Sequence of chain 1.A:
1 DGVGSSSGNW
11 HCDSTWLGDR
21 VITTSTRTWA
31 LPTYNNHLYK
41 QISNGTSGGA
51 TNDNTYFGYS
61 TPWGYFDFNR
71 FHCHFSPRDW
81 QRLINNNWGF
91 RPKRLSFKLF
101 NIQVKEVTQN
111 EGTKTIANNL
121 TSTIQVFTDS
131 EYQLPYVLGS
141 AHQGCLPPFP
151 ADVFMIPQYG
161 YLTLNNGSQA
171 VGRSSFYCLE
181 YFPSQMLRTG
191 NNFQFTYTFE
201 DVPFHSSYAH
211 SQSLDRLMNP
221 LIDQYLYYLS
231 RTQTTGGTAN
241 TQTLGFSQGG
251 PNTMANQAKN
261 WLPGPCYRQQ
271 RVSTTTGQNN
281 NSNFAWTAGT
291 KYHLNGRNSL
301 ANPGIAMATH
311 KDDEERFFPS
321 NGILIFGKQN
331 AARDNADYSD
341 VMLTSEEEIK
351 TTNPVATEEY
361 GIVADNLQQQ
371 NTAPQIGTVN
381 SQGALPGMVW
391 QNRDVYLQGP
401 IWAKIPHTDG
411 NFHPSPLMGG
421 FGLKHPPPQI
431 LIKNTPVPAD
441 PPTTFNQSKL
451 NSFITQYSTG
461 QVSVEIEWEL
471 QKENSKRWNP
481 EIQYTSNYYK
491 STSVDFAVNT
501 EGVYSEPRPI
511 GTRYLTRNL

Sequence of chain 5.A:
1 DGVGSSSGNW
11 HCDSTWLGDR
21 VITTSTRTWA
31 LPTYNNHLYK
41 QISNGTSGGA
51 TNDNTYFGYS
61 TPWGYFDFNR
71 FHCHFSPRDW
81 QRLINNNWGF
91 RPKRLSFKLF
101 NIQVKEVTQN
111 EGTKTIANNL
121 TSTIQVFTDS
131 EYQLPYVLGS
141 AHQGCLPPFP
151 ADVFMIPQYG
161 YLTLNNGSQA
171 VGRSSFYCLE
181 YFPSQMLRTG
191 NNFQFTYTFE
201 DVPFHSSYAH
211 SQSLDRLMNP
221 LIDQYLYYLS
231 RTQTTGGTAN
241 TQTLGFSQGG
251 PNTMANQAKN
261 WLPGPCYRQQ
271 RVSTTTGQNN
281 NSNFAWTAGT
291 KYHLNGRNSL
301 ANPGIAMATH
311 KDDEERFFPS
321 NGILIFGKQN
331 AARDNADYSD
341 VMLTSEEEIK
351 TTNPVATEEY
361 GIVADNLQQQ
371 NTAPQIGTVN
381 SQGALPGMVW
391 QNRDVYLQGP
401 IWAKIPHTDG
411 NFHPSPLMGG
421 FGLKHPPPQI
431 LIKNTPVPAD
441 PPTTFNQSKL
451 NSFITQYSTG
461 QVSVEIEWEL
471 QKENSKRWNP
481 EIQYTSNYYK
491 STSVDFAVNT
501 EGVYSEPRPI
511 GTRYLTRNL

This protein binds this small molecule.
Small molecule (SMILES): Nc1ccn([C@H]2C[C@H](O[P](=O)(O)OC[C@H]3O[C@@H](n4cnc5c(N)ncnc54)C[C@@H]3O)[C@@H](COP(=O)(O)O)O2)c(=O)n1

Binding-site contacts:
Ligand atom N3 contacts residue ASP201 of chain 5.A at 4.1 Å.
Ligand atom C5 contacts residue PRO203 of chain 5.A at 3.9 Å (hydrophobic).
Ligand atom N1 contacts residue GLY422 of chain 5.A at 3.0 Å (h-bond).
Ligand atom C6 contacts residue PRO203 of chain 5.A at 4.0 Å (hydrophobic).
Ligand atom OP2 contacts residue ASP409 of chain 1.A at 3.2 Å (salt-bridge).
Ligand atom C6 contacts residue SER415 of chain 5.A at 4.1 Å.
Ligand atom C2' contacts residue PRO414 of chain 5.A at 3.8 Å (hydrophobic).
Ligand atom C5 contacts residue PRO203 of chain 5.A at 4.0 Å (hydrophobic).
Ligand atom C6 contacts residue PRO203 of chain 5.A at 4.0 Å (hydrophobic).
Ligand atom C5 contacts residue ASP201 of chain 5.A at 4.1 Å.
Ligand atom C5 contacts residue VAL202 of chain 5.A at 3.6 Å (hydrophobic).
Ligand atom N6 contacts residue SER415 of chain 5.A at 3.6 Å (h-bond).
Ligand atom C6 contacts residue GLY422 of chain 5.A at 3.8 Å.
Ligand atom C4 contacts residue PRO203 of chain 5.A at 4.1 Å (hydrophobic).
Ligand atom C4 contacts residue ASP201 of chain 5.A at 3.7 Å.
Ligand atom C6 contacts residue VAL202 of chain 5.A at 4.2 Å (hydrophobic).
Ligand atom N7 contacts residue HIS413 of chain 5.A at 4.1 Å.
Ligand atom C8 contacts residue HIS413 of chain 5.A at 3.8 Å.
Ligand atom C4 contacts residue PRO203 of chain 5.A at 4.2 Å (hydrophobic).
Ligand atom N6 contacts residue GLY420 of chain 5.A at 3.7 Å.
Ligand atom N3 contacts residue PRO414 of chain 5.A at 4.2 Å.
Ligand atom C1' contacts residue PRO203 of chain 5.A at 4.1 Å (hydrophobic).
Ligand atom N7 contacts residue ASN392 of chain 5.A at 4.2 Å.
Ligand atom C2 contacts residue GLY422 of chain 5.A at 3.3 Å.
Ligand atom C4 contacts residue VAL202 of chain 5.A at 3.7 Å (hydrophobic).
Ligand atom N6 contacts residue PHE421 of chain 5.A at 3.9 Å.
Ligand atom N7 contacts residue SER415 of chain 5.A at 4.0 Å.
Ligand atom C5 contacts residue ARG91 of chain 5.A at 4.1 Å.
Ligand atom N4 contacts residue VAL202 of chain 5.A at 2.9 Å (h-bond).
Ligand atom N4 contacts residue ASP201 of chain 5.A at 2.5 Å.
Ligand atom C2 contacts residue PRO203 of chain 5.A at 3.9 Å (hydrophobic).
Ligand atom N6 contacts residue GLY422 of chain 5.A at 3.4 Å (h-bond).
Ligand atom C2 contacts residue VAL202 of chain 5.A at 4.2 Å (hydrophobic).
Ligand atom N7 contacts residue PRO203 of chain 5.A at 4.2 Å.
Ligand atom C5 contacts residue SER415 of chain 5.A at 4.1 Å.
Ligand atom C2' contacts residue HIS413 of chain 5.A at 3.8 Å.
Ligand atom C2' contacts residue PRO203 of chain 5.A at 3.3 Å (hydrophobic).
Ligand atom N1 contacts residue PRO203 of chain 5.A at 3.8 Å.
Ligand atom N1 contacts residue VAL202 of chain 5.A at 3.6 Å.
Ligand atom N1 contacts residue PRO203 of chain 5.A at 4.1 Å.